This protein binds this small molecule.
Small molecule (SMILES): Cc1cn([C@H]2C[C@H](O[P](=O)(O)OC[C@H]3O[C@@H](n4cc(C)c(=O)[nH]c4=O)C[C@@H]3O[P](=O)(O)OC[C@H]3O[C@@H](n4cc(C)c(=O)[nH]c4=O)C[C@@H]3O)[C@@H](CO[P](=O)(O)O[C@H]3C[C@H](n4cc(C)c(=O)[nH]c4=O)O[C@@H]3CO[P](=O)(O)O[C@H]3C[C@H](n4cc(C)c(=O)[nH]c4=O)O[C@@H]3CO[P](=O)(O)O[C@H]3C[C@H](n4cc(C)c(=O)[nH]c4=O)O[C@@H]3CO[P](=O)(O)O[C@H]3C[C@H](n4cc(C)c(=O)[nH]c4=O)O[C@@H]3CO[P](=O)(O)O[C@H]3C[C@H](n4cc(C)c(=O)[nH]c4=O)O[C@@H]3CO[P](=O)(O)O[C@H]3C[C@H](n4cc(C)c(=O)[nH]c4=O)O[C@@H]3COP(=O)=O)O2)c(=O)[nH]c1=O

Sequence of chain 9.A:
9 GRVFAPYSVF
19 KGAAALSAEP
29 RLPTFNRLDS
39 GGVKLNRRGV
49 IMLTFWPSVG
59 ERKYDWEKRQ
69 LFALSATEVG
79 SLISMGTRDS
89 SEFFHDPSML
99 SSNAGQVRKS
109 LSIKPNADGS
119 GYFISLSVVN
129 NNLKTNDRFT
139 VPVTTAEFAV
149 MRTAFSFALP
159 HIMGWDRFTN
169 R

Binding-site contacts:
Ligand atom OP1 contacts residue TYR62 of chain 15.A at 3.1 Å (h-bond).
Ligand atom C4 contacts residue ARG45 of chain 9.A at 3.3 Å.
Ligand atom C6 contacts residue HIS93 of chain 9.A at 3.5 Å.
Ligand atom OP1 contacts residue HIS93 of chain 9.A at 2.7 Å (h-bond).
Ligand atom C6 contacts residue TRP64 of chain 15.A at 3.3 Å (hydrophobic).
Ligand atom C7 contacts residue HIS93 of chain 9.A at 3.4 Å.
Ligand atom O2 contacts residue ASP94 of chain 9.A at 3.0 Å (salt-bridge).
Ligand atom O2 contacts residue TYR62 of chain 15.A at 3.4 Å.
Ligand atom C7 contacts residue GLU76 of chain 9.A at 3.5 Å.
Ligand atom C5' contacts residue TYR62 of chain 15.A at 3.4 Å (hydrophobic).
Ligand atom O2 contacts residue PHE12 of chain 15.A at 3.1 Å.
Ligand atom C4 contacts residue PHE18 of chain 15.A at 3.4 Å (hydrophobic).
Ligand atom N3 contacts residue PHE12 of chain 15.A at 3.1 Å.
Ligand atom C2 contacts residue MET97 of chain 9.A at 3.4 Å (hydrophobic).
Ligand atom O4 contacts residue ARG45 of chain 9.A at 3.2 Å (salt-bridge).
Ligand atom O4' contacts residue HIS93 of chain 9.A at 3.4 Å.
Ligand atom N3 contacts residue ARG45 of chain 9.A at 2.6 Å (salt-bridge).
Ligand atom O4' contacts residue MET50 of chain 9.A at 3.3 Å.
Ligand atom O2 contacts residue MET97 of chain 9.A at 2.9 Å.
Ligand atom O2 contacts residue TRP64 of chain 15.A at 3.4 Å.
Ligand atom O4' contacts residue ASP94 of chain 9.A at 3.4 Å (salt-bridge).
Ligand atom O2 contacts residue ARG60 of chain 15.A at 2.9 Å.
Ligand atom O4 contacts residue PHE12 of chain 15.A at 3.5 Å.
Ligand atom N1 contacts residue MET97 of chain 9.A at 3.5 Å (h-bond).
Ligand atom O4 contacts residue PHE92 of chain 9.A at 3.5 Å (h-bond).
Ligand atom C7 contacts residue LYS42 of chain 9.A at 3.0 Å.
Ligand atom C1' contacts residue ASP94 of chain 9.A at 3.4 Å.
Ligand atom O4 contacts residue LYS42 of chain 9.A at 3.5 Å.
Ligand atom OP1 contacts residue LYS107 of chain 9.A at 2.8 Å (salt-bridge).
Ligand atom OP1 contacts residue LYS61 of chain 15.A at 2.9 Å.
Ligand atom O4' contacts residue TRP64 of chain 15.A at 2.7 Å (h-bond).
Ligand atom C2 contacts residue PHE12 of chain 15.A at 3.1 Å (hydrophobic).
Ligand atom C5 contacts residue HIS93 of chain 9.A at 3.4 Å.
Ligand atom C4 contacts residue PHE12 of chain 15.A at 3.5 Å (hydrophobic).
Ligand atom N3 contacts residue PHE18 of chain 15.A at 3.4 Å.
Ligand atom N3 contacts residue PHE92 of chain 9.A at 3.0 Å (h-bond).
Ligand atom OP2 contacts residue LYS107 of chain 9.A at 2.8 Å (salt-bridge).
Ligand atom OP1 contacts residue ALA71 of chain 9.A at 3.0 Å (h-bond).
Ligand atom O4 contacts residue SER16 of chain 15.A at 2.9 Å (h-bond).
Ligand atom C4 contacts residue PHE92 of chain 9.A at 3.3 Å (hydrophobic).

Sequence of chain 3.A:
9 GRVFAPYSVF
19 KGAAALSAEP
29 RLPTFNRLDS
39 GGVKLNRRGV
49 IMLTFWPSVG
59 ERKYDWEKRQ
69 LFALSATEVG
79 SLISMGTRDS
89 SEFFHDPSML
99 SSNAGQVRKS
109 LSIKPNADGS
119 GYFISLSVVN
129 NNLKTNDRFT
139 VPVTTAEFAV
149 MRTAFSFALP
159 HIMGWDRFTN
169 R

Sequence of chain 15.A:
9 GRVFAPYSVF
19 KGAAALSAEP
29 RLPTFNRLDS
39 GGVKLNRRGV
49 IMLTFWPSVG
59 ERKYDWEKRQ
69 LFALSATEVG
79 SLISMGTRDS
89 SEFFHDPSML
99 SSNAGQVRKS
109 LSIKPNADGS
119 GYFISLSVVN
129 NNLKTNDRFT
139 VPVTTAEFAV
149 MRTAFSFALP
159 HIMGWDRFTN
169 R